A small-molecule ligand and the protein it binds are described below.
Small molecule (SMILES): CC(=O)c1ccccc1

Sequence of chain 4.A:
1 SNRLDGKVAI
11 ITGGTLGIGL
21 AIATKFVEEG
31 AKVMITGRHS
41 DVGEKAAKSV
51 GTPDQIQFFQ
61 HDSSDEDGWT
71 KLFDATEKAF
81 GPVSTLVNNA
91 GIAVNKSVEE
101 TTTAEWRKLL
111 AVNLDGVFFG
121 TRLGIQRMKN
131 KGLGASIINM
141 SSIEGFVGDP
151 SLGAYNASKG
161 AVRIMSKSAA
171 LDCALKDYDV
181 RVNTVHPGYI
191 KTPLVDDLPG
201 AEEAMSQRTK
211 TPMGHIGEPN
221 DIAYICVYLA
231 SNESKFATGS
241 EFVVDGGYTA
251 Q

Binding-site contacts:
Ligand atom O1 contacts residue ALA93 of chain 4.A at 4.3 Å.
Ligand atom C8 contacts residue NAP1 of chain 4.C at 3.7 Å.
Ligand atom C1 contacts residue ALA93 of chain 4.A at 4.5 Å (hydrophobic).
Ligand atom O1 contacts residue TYR155 of chain 4.A at 3.2 Å.
Ligand atom O1 contacts residue NAP1 of chain 4.C at 4.2 Å.
Ligand atom C2 contacts residue ALA93 of chain 4.A at 3.4 Å (hydrophobic).
Ligand atom C6 contacts residue TYR189 of chain 4.A at 3.9 Å (hydrophobic).
Ligand atom C3 contacts residue ASN95 of chain 4.A at 3.8 Å.
Ligand atom C7 contacts residue LEU152 of chain 4.A at 4.3 Å (hydrophobic).
Ligand atom C2 contacts residue ASN95 of chain 4.A at 4.5 Å.
Ligand atom C8 contacts residue LEU152 of chain 4.A at 4.2 Å (hydrophobic).
Ligand atom C7 contacts residue NAP1 of chain 4.C at 4.3 Å.
Ligand atom C7 contacts residue TYR155 of chain 4.A at 4.4 Å (hydrophobic).
Ligand atom C8 contacts residue TYR189 of chain 4.A at 3.4 Å (hydrophobic).
Ligand atom C5 contacts residue ASN95 of chain 4.A at 4.3 Å.
Ligand atom C4 contacts residue ASN95 of chain 4.A at 3.7 Å.
Ligand atom C3 contacts residue ALA93 of chain 4.A at 3.8 Å (hydrophobic).